Binding-site contacts:
Ligand atom O5 contacts residue ASN99 of chain 1.E at 2.4 Å (h-bond).
Ligand atom C8 contacts residue ASN99 of chain 1.E at 4.4 Å.
Ligand atom C8 contacts residue MET80 of chain 1.E at 3.7 Å (hydrophobic).
Ligand atom C6 contacts residue GLU100 of chain 1.E at 4.0 Å.
Ligand atom C1 contacts residue ASN99 of chain 1.E at 1.5 Å.
Ligand atom N2 contacts residue ASN99 of chain 1.E at 3.0 Å (h-bond).
Ligand atom C8 contacts residue NAG2 of chain 1.V at 4.1 Å.
Ligand atom O7 contacts residue ASN99 of chain 1.E at 4.3 Å.
Ligand atom O6 contacts residue GLU100 of chain 1.E at 4.2 Å.
Ligand atom C7 contacts residue ASN99 of chain 1.E at 3.9 Å.
Ligand atom C5 contacts residue ASN99 of chain 1.E at 3.8 Å.
Ligand atom O7 contacts residue MET80 of chain 1.E at 4.0 Å.
Ligand atom C4 contacts residue ASN99 of chain 1.E at 4.3 Å.
Ligand atom C2 contacts residue ASN99 of chain 1.E at 2.5 Å.
Ligand atom C7 contacts residue MET80 of chain 1.E at 4.2 Å (hydrophobic).
Ligand atom O5 contacts residue GLU100 of chain 1.E at 4.0 Å.
Ligand atom C8 contacts residue NAG1 of chain 1.V at 3.4 Å.
Ligand atom C3 contacts residue ASN99 of chain 1.E at 3.9 Å.

A small-molecule ligand and the protein it binds are described below.
Small molecule (SMILES): CC(=O)N[C@@H]1[C@@H](O)[C@H](O)[C@@H](CO)O[C@H]1O

Sequence of chain 1.E:
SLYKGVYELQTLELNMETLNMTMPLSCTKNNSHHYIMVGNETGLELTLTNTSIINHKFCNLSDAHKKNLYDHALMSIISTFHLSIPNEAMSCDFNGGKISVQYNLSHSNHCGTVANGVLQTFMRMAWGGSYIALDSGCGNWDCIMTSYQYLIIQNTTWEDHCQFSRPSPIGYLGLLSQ